This protein binds this small molecule.
Small molecule (SMILES): CC[C@H](C)[C@@H](C=O)NC(=O)[C@@H](N)CC(N)=O

Sequence of chain 1.A:
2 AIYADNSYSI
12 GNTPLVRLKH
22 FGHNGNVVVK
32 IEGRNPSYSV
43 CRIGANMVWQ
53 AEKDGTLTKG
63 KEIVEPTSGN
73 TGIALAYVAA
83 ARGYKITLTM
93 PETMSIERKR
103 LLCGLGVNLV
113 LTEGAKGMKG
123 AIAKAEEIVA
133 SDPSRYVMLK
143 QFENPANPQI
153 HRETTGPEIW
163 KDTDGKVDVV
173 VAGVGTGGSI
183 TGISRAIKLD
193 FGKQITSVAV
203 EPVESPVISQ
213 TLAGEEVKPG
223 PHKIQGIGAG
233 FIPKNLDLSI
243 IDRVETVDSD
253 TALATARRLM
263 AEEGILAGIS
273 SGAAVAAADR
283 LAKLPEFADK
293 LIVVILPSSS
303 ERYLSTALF

Binding-site contacts:
Ligand atom N contacts residue MET120 of chain 1.A at 3.5 Å.
Ligand atom N contacts residue THR69 of chain 1.A at 3.0 Å.
Ligand atom ND2 contacts residue MET120 of chain 1.A at 3.9 Å.
Ligand atom O contacts residue THR73 of chain 1.A at 3.8 Å.
Ligand atom O contacts residue GLY71 of chain 1.A at 4.1 Å.
Ligand atom N contacts residue THR69 of chain 1.A at 3.6 Å (h-bond).
Ligand atom CA contacts residue GLY71 of chain 1.A at 3.3 Å.
Ligand atom N contacts residue SER70 of chain 1.A at 3.6 Å (h-bond).
Ligand atom CA contacts residue SER70 of chain 1.A at 3.5 Å.
Ligand atom O contacts residue ASN72 of chain 1.A at 3.7 Å.
Ligand atom OD1 contacts residue GLY71 of chain 1.A at 3.1 Å (h-bond).
Ligand atom N contacts residue GLY71 of chain 1.A at 4.2 Å.
Ligand atom N contacts residue GLY71 of chain 1.A at 4.2 Å.
Ligand atom O contacts residue LLP42 of chain 1.A at 3.1 Å (h-bond).
Ligand atom CG contacts residue SER70 of chain 1.A at 2.9 Å.
Ligand atom CB contacts residue GLY71 of chain 1.A at 4.1 Å.
Ligand atom N contacts residue PRO68 of chain 1.A at 3.5 Å (h-bond).
Ligand atom CG2 contacts residue GLN143 of chain 1.A at 4.1 Å.
Ligand atom CG contacts residue MET96 of chain 1.A at 3.8 Å (hydrophobic).
Ligand atom C contacts residue THR73 of chain 1.A at 3.5 Å.
Ligand atom CB contacts residue PHE144 of chain 1.A at 4.1 Å (hydrophobic).
Ligand atom ND2 contacts residue PRO93 of chain 1.A at 4.0 Å.
Ligand atom C contacts residue ASN72 of chain 1.A at 4.0 Å.
Ligand atom CD1 contacts residue GLY228 of chain 1.A at 3.7 Å.
Ligand atom C contacts residue LLP42 of chain 1.A at 4.0 Å.
Ligand atom N contacts residue GLN143 of chain 1.A at 4.2 Å.
Ligand atom ND2 contacts residue MET96 of chain 1.A at 3.3 Å (h-bond).
Ligand atom CG2 contacts residue LLP42 of chain 1.A at 3.9 Å.
Ligand atom C contacts residue THR69 of chain 1.A at 4.0 Å.
Ligand atom ND2 contacts residue SER70 of chain 1.A at 2.6 Å (h-bond).
Ligand atom C contacts residue GLN143 of chain 1.A at 4.0 Å.
Ligand atom CG1 contacts residue PHE144 of chain 1.A at 4.1 Å (hydrophobic).
Ligand atom CG contacts residue GLY71 of chain 1.A at 3.8 Å.
Ligand atom CB contacts residue SER70 of chain 1.A at 4.2 Å.
Ligand atom OD1 contacts residue SER70 of chain 1.A at 2.7 Å (h-bond).
Ligand atom CB contacts residue MET120 of chain 1.A at 3.9 Å (hydrophobic).
Ligand atom CA contacts residue THR69 of chain 1.A at 3.5 Å.
Ligand atom C contacts residue GLY71 of chain 1.A at 3.8 Å.
Ligand atom CG2 contacts residue GLY228 of chain 1.A at 4.0 Å.
Ligand atom OD1 contacts residue MET96 of chain 1.A at 3.4 Å.